Binding-site contacts:
Ligand atom C8 contacts residue GLY232 of chain 1.B at 4.0 Å.
Ligand atom N2 contacts residue ASN234 of chain 1.B at 3.0 Å (h-bond).
Ligand atom C8 contacts residue ASN234 of chain 1.B at 4.5 Å.
Ligand atom C3 contacts residue ASN234 of chain 1.B at 3.8 Å.
Ligand atom C7 contacts residue ASN234 of chain 1.B at 4.1 Å.
Ligand atom C2 contacts residue ASN234 of chain 1.B at 2.5 Å.
Ligand atom O5 contacts residue ASN234 of chain 1.B at 2.3 Å (h-bond).
Ligand atom C8 contacts residue HIS519 of chain 1.A at 4.0 Å.
Ligand atom C4 contacts residue ASN234 of chain 1.B at 4.2 Å.
Ligand atom C5 contacts residue ASN234 of chain 1.B at 3.6 Å.
Ligand atom C1 contacts residue ASN234 of chain 1.B at 1.4 Å.

Sequence of chain 1.A:
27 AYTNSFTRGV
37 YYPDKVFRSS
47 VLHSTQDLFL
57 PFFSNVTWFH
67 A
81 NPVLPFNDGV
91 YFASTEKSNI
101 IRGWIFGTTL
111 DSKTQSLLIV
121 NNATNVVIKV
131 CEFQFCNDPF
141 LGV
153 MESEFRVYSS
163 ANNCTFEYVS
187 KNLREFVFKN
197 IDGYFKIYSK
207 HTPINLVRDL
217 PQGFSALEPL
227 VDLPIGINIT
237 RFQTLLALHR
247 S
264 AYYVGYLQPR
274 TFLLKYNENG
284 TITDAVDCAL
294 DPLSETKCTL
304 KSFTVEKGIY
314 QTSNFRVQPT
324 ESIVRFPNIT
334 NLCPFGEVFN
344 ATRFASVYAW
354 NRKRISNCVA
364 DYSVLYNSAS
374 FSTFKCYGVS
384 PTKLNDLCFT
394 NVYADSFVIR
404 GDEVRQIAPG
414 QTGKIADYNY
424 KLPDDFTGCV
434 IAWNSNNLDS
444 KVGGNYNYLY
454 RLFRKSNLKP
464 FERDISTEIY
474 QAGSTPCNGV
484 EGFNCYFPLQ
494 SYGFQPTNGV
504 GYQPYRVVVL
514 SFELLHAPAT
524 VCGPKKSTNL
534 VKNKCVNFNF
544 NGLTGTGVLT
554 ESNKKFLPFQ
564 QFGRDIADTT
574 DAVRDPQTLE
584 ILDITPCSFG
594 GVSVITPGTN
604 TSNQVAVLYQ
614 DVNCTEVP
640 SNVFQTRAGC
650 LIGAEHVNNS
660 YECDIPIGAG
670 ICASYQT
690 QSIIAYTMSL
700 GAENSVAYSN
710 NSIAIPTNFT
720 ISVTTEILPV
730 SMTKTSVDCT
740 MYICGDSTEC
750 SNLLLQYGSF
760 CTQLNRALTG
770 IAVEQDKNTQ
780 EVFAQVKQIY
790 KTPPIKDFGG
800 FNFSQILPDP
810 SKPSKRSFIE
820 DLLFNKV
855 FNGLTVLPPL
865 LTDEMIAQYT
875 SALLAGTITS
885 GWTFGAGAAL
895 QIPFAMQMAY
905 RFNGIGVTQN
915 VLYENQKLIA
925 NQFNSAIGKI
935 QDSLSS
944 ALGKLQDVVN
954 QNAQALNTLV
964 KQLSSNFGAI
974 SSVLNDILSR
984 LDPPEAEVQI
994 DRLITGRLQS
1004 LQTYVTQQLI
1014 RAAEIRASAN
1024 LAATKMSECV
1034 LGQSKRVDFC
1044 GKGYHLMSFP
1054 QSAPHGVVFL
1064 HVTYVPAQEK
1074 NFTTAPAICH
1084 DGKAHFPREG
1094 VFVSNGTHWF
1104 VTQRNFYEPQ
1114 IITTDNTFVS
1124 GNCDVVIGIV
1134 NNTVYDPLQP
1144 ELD

Sequence of chain 1.B:
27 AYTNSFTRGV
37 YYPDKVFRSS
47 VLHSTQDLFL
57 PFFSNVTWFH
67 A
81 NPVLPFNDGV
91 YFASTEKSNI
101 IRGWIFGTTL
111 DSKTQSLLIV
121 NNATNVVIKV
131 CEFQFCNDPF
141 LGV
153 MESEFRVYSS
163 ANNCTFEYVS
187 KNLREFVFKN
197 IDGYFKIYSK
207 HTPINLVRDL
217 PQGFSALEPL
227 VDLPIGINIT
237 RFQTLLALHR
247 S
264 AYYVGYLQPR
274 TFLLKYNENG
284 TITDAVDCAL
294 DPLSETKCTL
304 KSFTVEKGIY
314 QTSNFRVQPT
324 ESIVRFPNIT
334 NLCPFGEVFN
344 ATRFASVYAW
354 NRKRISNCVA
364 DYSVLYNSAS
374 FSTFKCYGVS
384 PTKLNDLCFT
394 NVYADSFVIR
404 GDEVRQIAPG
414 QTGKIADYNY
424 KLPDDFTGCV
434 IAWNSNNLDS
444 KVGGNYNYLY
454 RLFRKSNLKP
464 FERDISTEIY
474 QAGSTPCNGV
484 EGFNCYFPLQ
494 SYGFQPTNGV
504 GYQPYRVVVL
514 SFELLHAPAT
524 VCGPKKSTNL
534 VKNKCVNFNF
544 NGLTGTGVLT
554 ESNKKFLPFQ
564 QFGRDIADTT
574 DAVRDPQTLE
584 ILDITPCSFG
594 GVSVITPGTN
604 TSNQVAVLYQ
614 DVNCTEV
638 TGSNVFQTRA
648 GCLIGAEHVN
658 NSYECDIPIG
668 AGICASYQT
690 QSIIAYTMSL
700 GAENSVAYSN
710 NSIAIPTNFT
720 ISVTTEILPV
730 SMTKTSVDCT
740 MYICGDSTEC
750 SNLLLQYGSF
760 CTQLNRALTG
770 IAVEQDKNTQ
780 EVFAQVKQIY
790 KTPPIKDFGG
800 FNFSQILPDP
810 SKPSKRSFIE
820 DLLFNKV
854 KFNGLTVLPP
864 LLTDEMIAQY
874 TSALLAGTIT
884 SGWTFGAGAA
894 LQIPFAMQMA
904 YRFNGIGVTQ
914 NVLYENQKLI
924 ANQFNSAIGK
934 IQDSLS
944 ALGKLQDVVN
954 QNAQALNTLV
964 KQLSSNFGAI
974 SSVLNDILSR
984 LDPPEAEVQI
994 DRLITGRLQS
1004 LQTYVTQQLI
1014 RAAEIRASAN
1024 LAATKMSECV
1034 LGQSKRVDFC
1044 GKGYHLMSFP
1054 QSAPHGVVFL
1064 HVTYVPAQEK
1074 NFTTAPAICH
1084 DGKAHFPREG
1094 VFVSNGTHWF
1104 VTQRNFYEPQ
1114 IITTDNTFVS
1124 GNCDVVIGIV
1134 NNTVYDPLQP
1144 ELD

A small-molecule ligand and the protein it binds are described below.
Small molecule (SMILES): CC(=O)N[C@@H]1[C@@H](O)[C@H](O)[C@@H](CO)O[C@H]1O